The small molecule below binds the protein below.
Small molecule (SMILES): CSCC[C@H](NC(=O)[C@H](C)NC(=O)CNC(=O)CNC(=O)CNC(=O)[C@@H](NC(=O)[C@@H](NC(=O)[C@H](CCCN=C(N)N)NC(=O)[C@@H]1CCCN1C(=O)[C@@H](N)[C@@H](C)O)C(C)C)[C@@H](C)O)C(=O)O

Sequence of chain 1.A:
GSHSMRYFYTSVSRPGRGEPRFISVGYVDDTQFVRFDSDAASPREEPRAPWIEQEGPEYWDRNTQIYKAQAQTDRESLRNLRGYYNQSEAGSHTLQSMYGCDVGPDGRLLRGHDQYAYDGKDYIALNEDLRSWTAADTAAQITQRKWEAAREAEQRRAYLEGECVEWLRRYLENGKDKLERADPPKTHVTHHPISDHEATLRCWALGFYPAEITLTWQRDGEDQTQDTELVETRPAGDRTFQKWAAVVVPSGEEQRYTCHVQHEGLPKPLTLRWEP

Binding-site contacts:
Ligand atom OXT contacts residue ASN80 of chain 1.A at 2.8 Å (h-bond).
Ligand atom CB contacts residue SER77 of chain 1.A at 3.5 Å.
Ligand atom OG1 contacts residue TYR171 of chain 1.A at 3.2 Å (h-bond).
Ligand atom CG contacts residue SER77 of chain 1.A at 3.4 Å.
Ligand atom N contacts residue TYR7 of chain 1.A at 3.4 Å (h-bond).
Ligand atom O contacts residue THR143 of chain 1.A at 2.7 Å (h-bond).
Ligand atom O contacts residue TRP147 of chain 1.A at 3.4 Å (h-bond).
Ligand atom CB contacts residue GLU152 of chain 1.A at 3.4 Å.
Ligand atom N contacts residue SER77 of chain 1.A at 3.0 Å (h-bond).
Ligand atom OG1 contacts residue TYR59 of chain 1.A at 3.3 Å.
Ligand atom CG contacts residue TYR159 of chain 1.A at 3.5 Å (hydrophobic).
Ligand atom CG2 contacts residue ARG62 of chain 1.A at 3.5 Å.
Ligand atom N contacts residue TYR7 of chain 1.A at 2.9 Å (h-bond).
Ligand atom CE contacts residue TYR123 of chain 1.A at 3.5 Å (hydrophobic).
Ligand atom O contacts residue TYR159 of chain 1.A at 2.6 Å (h-bond).
Ligand atom CB contacts residue TYR99 of chain 1.A at 3.3 Å (hydrophobic).
Ligand atom NH2 contacts residue ASP114 of chain 1.A at 2.9 Å (salt-bridge).
Ligand atom O contacts residue ILE66 of chain 1.A at 3.5 Å.
Ligand atom NH2 contacts residue ARG156 of chain 1.A at 3.5 Å (salt-bridge).
Ligand atom OXT contacts residue LYS146 of chain 1.A at 3.0 Å (salt-bridge).
Ligand atom CA contacts residue TYR171 of chain 1.A at 3.5 Å (hydrophobic).
Ligand atom N contacts residue GLU152 of chain 1.A at 2.9 Å (salt-bridge).
Ligand atom NE contacts residue ASP114 of chain 1.A at 3.4 Å (salt-bridge).
Ligand atom CA contacts residue TYR99 of chain 1.A at 3.2 Å (hydrophobic).
Ligand atom CG contacts residue TRP147 of chain 1.A at 3.6 Å (hydrophobic).
Ligand atom C contacts residue TYR99 of chain 1.A at 3.5 Å (hydrophobic).
Ligand atom O contacts residue LYS146 of chain 1.A at 3.4 Å (salt-bridge).
Ligand atom C contacts residue TYR7 of chain 1.A at 3.2 Å (hydrophobic).
Ligand atom N contacts residue TYR99 of chain 1.A at 2.9 Å (h-bond).
Ligand atom OG1 contacts residue ZN1 of chain 1.N at 3.4 Å.
Ligand atom N contacts residue TYR171 of chain 1.A at 2.7 Å (h-bond).
Ligand atom NH2 contacts residue TYR99 of chain 1.A at 3.3 Å.
Ligand atom CA contacts residue TYR7 of chain 1.A at 3.2 Å (hydrophobic).
Ligand atom OXT contacts residue TYR84 of chain 1.A at 3.2 Å (h-bond).
Ligand atom O contacts residue LYS146 of chain 1.A at 3.4 Å (salt-bridge).
Ligand atom OG1 contacts residue TRP167 of chain 1.A at 3.3 Å.
Ligand atom CG2 contacts residue ASN63 of chain 1.A at 3.5 Å.
Ligand atom C contacts residue TYR84 of chain 1.A at 3.3 Å (hydrophobic).
Ligand atom CA contacts residue GLU152 of chain 1.A at 3.4 Å.
Ligand atom O contacts residue TYR84 of chain 1.A at 2.7 Å (h-bond).